Sequence of chain 1.A:
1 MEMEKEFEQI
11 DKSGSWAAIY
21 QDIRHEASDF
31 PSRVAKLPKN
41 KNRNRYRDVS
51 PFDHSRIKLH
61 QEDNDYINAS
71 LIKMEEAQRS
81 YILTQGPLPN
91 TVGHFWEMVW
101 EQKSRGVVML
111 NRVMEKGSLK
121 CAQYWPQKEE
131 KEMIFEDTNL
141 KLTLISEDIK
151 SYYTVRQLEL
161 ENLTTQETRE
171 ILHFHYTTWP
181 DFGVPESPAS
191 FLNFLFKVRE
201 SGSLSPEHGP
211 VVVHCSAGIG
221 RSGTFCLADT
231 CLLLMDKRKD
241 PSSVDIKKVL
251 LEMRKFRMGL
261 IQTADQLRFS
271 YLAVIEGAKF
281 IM

Binding-site contacts:
Ligand atom C04 contacts residue PHE196 of chain 1.A at 4.0 Å (hydrophobic).
Ligand atom C10 contacts residue PHE196 of chain 1.A at 0.7 Å (hydrophobic).
Ligand atom O18 contacts residue PHE196 of chain 1.A at 4.1 Å.
Ligand atom C16 contacts residue PHE196 of chain 1.A at 4.0 Å (hydrophobic).
Ligand atom O18 contacts residue PHE280 of chain 1.A at 3.2 Å.
Ligand atom C06 contacts residue PHE280 of chain 1.A at 2.4 Å (hydrophobic).
Ligand atom N15 contacts residue ASN193 of chain 1.A at 3.7 Å.
Ligand atom C07 contacts residue PHE196 of chain 1.A at 2.5 Å (hydrophobic).
Ligand atom C14 contacts residue PHE196 of chain 1.A at 2.0 Å (hydrophobic).
Ligand atom C17 contacts residue PHE196 of chain 1.A at 4.3 Å (hydrophobic).
Ligand atom C10 contacts residue LEU192 of chain 1.A at 3.7 Å (hydrophobic).
Ligand atom C04 contacts residue PHE280 of chain 1.A at 0.8 Å (hydrophobic).
Ligand atom C17 contacts residue PHE280 of chain 1.A at 2.2 Å (hydrophobic).
Ligand atom C11 contacts residue LEU232 of chain 1.A at 4.1 Å (hydrophobic).
Ligand atom C11 contacts residue PHE196 of chain 1.A at 0.9 Å (hydrophobic).
Ligand atom C09 contacts residue PHE196 of chain 1.A at 0.8 Å (hydrophobic).
Ligand atom C06 contacts residue PHE196 of chain 1.A at 3.9 Å (hydrophobic).
Ligand atom C01 contacts residue PHE280 of chain 1.A at 3.1 Å (hydrophobic).
Ligand atom C08 contacts residue PHE280 of chain 1.A at 2.5 Å (hydrophobic).
Ligand atom C14 contacts residue PHE280 of chain 1.A at 3.3 Å (hydrophobic).
Ligand atom C08 contacts residue PHE196 of chain 1.A at 1.6 Å (hydrophobic).
Ligand atom C16 contacts residue PHE280 of chain 1.A at 3.0 Å (hydrophobic).
Ligand atom C01 contacts residue PHE196 of chain 1.A at 4.3 Å (hydrophobic).
Ligand atom C13 contacts residue PHE196 of chain 1.A at 2.2 Å (hydrophobic).
Ligand atom C11 contacts residue LEU192 of chain 1.A at 4.0 Å (hydrophobic).
Ligand atom C16 contacts residue ASN193 of chain 1.A at 4.2 Å.
Ligand atom C01 contacts residue ILE281 of chain 1.A at 3.7 Å (hydrophobic).
Ligand atom N15 contacts residue PHE196 of chain 1.A at 4.2 Å.
Ligand atom C12 contacts residue ILE281 of chain 1.A at 4.0 Å (hydrophobic).
Ligand atom C03 contacts residue PHE280 of chain 1.A at 1.8 Å (hydrophobic).
Ligand atom C07 contacts residue PHE280 of chain 1.A at 3.0 Å (hydrophobic).
Ligand atom C03 contacts residue PHE196 of chain 1.A at 2.8 Å (hydrophobic).
Ligand atom N15 contacts residue PHE280 of chain 1.A at 3.1 Å.
Ligand atom C05 contacts residue PHE280 of chain 1.A at 1.0 Å (hydrophobic).
Ligand atom C12 contacts residue PHE196 of chain 1.A at 1.5 Å (hydrophobic).
Ligand atom C13 contacts residue ILE281 of chain 1.A at 3.7 Å (hydrophobic).
Ligand atom N02 contacts residue PHE280 of chain 1.A at 2.5 Å.
Ligand atom C12 contacts residue LEU232 of chain 1.A at 4.1 Å (hydrophobic).
Ligand atom N02 contacts residue PHE196 of chain 1.A at 2.9 Å.
Ligand atom C09 contacts residue PHE280 of chain 1.A at 3.4 Å (hydrophobic).

The small molecule below binds the protein below.
Small molecule (SMILES): Cn1c2c(c3ccccc31)C[C@@H]1C[C@H]2[C@H](O)CN1